The protein below binds the small molecule below.
Small molecule (SMILES): Nc1ccn([C@H]2C[C@H](O[P](=O)(O)OC[C@H]3O[C@@H](n4ccc(N)nc4=O)C[C@@H]3O[P](=O)(O)OC[C@H]3O[C@@H](n4cnc5c(=O)[nH]c(N)nc54)C[C@@H]3O[P](=O)(O)OC[C@H]3O[C@@H](n4cnc5c(=O)[nH]c(N)nc54)C[C@@H]3O)[C@@H](COP(=O)=O)O2)c(=O)n1

Sequence of chain 1.G:
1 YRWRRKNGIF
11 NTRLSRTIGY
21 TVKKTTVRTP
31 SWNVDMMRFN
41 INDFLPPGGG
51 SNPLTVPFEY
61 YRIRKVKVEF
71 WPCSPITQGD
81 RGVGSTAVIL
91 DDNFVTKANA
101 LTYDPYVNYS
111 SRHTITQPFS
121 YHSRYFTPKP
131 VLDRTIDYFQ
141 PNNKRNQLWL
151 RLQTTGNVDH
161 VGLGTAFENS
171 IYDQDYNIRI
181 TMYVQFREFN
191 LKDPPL

Sequence of chain 1.FA:
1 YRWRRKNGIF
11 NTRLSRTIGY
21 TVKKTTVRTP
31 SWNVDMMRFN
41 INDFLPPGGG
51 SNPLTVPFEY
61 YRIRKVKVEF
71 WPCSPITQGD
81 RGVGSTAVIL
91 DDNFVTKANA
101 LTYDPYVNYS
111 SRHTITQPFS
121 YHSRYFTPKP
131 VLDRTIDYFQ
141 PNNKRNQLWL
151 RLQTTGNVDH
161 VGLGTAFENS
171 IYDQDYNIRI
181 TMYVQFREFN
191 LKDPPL

Sequence of chain 1.GA:
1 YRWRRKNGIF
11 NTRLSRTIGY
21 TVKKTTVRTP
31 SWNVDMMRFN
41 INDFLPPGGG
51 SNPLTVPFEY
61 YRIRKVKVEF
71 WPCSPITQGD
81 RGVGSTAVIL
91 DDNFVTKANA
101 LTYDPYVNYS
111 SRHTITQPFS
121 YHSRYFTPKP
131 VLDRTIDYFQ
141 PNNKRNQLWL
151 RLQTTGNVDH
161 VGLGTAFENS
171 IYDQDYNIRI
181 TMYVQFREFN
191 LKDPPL

Binding-site contacts:
Ligand atom OP2 contacts residue TYR183 of chain 1.GA at 3.2 Å.
Ligand atom C2' contacts residue LYS67 of chain 1.GA at 3.7 Å.
Ligand atom N7 contacts residue LYS67 of chain 1.GA at 3.0 Å (salt-bridge).
Ligand atom O3' contacts residue ASN11 of chain 1.GA at 3.5 Å (h-bond).
Ligand atom O6 contacts residue TYR125 of chain 1.GA at 4.2 Å.
Ligand atom C2' contacts residue TYR183 of chain 1.GA at 3.9 Å (hydrophobic).
Ligand atom O3' contacts residue ARG13 of chain 1.GA at 4.0 Å.
Ligand atom OP2 contacts residue ARG13 of chain 1.GA at 2.2 Å (salt-bridge).
Ligand atom P contacts residue TYR121 of chain 1.GA at 4.2 Å.
Ligand atom O6 contacts residue SER123 of chain 1.GA at 3.9 Å.
Ligand atom OP1 contacts residue THR114 of chain 1.FA at 3.5 Å (h-bond).
Ligand atom OP1 contacts residue TRP71 of chain 1.GA at 3.4 Å.
Ligand atom P contacts residue ARG13 of chain 1.GA at 3.4 Å.
Ligand atom OP1 contacts residue ARG13 of chain 1.GA at 3.9 Å.
Ligand atom C8 contacts residue TYR183 of chain 1.GA at 3.7 Å (hydrophobic).
Ligand atom C5 contacts residue TYR125 of chain 1.GA at 4.0 Å (hydrophobic).
Ligand atom N3 contacts residue TYR125 of chain 1.GA at 3.8 Å.
Ligand atom O6 contacts residue LYS67 of chain 1.GA at 4.1 Å.
Ligand atom C5 contacts residue LYS67 of chain 1.GA at 4.0 Å.
Ligand atom P contacts residue ARG112 of chain 1.FA at 4.0 Å.
Ligand atom C5' contacts residue TRP71 of chain 1.GA at 3.7 Å (hydrophobic).
Ligand atom N1 contacts residue TYR125 of chain 1.GA at 4.0 Å.
Ligand atom OP1 contacts residue LYS6 of chain 1.G at 4.0 Å.
Ligand atom C2 contacts residue TYR125 of chain 1.GA at 3.7 Å (hydrophobic).
Ligand atom C2' contacts residue TYR125 of chain 1.GA at 3.8 Å (hydrophobic).
Ligand atom C3' contacts residue ARG13 of chain 1.GA at 4.1 Å.
Ligand atom O3' contacts residue THR114 of chain 1.FA at 3.7 Å.
Ligand atom OP2 contacts residue TYR121 of chain 1.GA at 3.1 Å.
Ligand atom C8 contacts residue LYS67 of chain 1.GA at 3.3 Å.
Ligand atom C3' contacts residue TYR183 of chain 1.GA at 3.7 Å (hydrophobic).
Ligand atom C4 contacts residue TYR125 of chain 1.GA at 4.0 Å (hydrophobic).
Ligand atom C6 contacts residue LYS67 of chain 1.GA at 3.8 Å.
Ligand atom OP2 contacts residue THR114 of chain 1.FA at 2.3 Å (h-bond).
Ligand atom OP2 contacts residue ARG112 of chain 1.FA at 2.6 Å (salt-bridge).
Ligand atom C6 contacts residue TYR125 of chain 1.GA at 4.0 Å (hydrophobic).
Ligand atom N9 contacts residue TYR125 of chain 1.GA at 4.0 Å.
Ligand atom C4' contacts residue ASN11 of chain 1.GA at 4.2 Å.
Ligand atom P contacts residue THR114 of chain 1.FA at 3.2 Å.
Ligand atom N2 contacts residue TYR125 of chain 1.GA at 3.8 Å.
Ligand atom O5' contacts residue TYR183 of chain 1.GA at 4.0 Å.